Sequence of chain 2.A:
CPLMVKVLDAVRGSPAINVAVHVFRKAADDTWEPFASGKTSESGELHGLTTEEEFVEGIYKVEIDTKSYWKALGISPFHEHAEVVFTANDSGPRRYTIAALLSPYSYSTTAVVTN

A protein and the small-molecule ligand that binds it are described below.
Small molecule (SMILES): O=C(O)c1ccc2nc(-c3cc(Cl)cc(Cl)c3)oc2c1

Binding-site contacts:
Ligand atom CAF contacts residue 3MI1 of chain 2.C at 0.3 Å.
Ligand atom OAL contacts residue ALA99 of chain 1.A at 3.1 Å.
Ligand atom CAP contacts residue LYS6 of chain 2.A at 3.3 Å.
Ligand atom CAE contacts residue 3MI1 of chain 2.C at 0.2 Å.
Ligand atom CAQ contacts residue 3MI1 of chain 2.C at 0.5 Å.
Ligand atom CAM contacts residue 3MI1 of chain 2.C at 1.5 Å.
Ligand atom OAL contacts residue 3MI1 of chain 2.C at 0.8 Å (h-bond).
Ligand atom CLD contacts residue THR110 of chain 1.A at 3.7 Å.
Ligand atom CAE contacts residue LYS6 of chain 1.A at 3.3 Å.
Ligand atom CAO contacts residue 3MI1 of chain 2.C at 0.4 Å.
Ligand atom CAJ contacts residue 3MI1 of chain 2.C at 0.3 Å.
Ligand atom CAT contacts residue 3MI1 of chain 2.C at 0.5 Å.
Ligand atom CAP contacts residue LYS6 of chain 1.A at 3.8 Å.
Ligand atom CAR contacts residue 3MI1 of chain 2.C at 0.6 Å.
Ligand atom NAK contacts residue LEU8 of chain 1.A at 3.6 Å.
Ligand atom CLC contacts residue SER108 of chain 2.A at 3.4 Å.
Ligand atom CLC contacts residue THR109 of chain 2.A at 3.7 Å.
Ligand atom CLD contacts residue 3MI1 of chain 2.C at 0.7 Å.
Ligand atom OAA contacts residue 3MI1 of chain 2.C at 2.3 Å.
Ligand atom OAB contacts residue 3MI1 of chain 2.C at 1.2 Å (h-bond).
Ligand atom CAF contacts residue LYS6 of chain 1.A at 3.5 Å.
Ligand atom CAE contacts residue LYS6 of chain 2.A at 3.8 Å.
Ligand atom CLD contacts residue THR109 of chain 1.A at 3.5 Å.
Ligand atom CAG contacts residue 3MI1 of chain 2.C at 0.4 Å.
Ligand atom CAI contacts residue 3MI1 of chain 2.C at 0.4 Å.
Ligand atom CAJ contacts residue LYS6 of chain 2.A at 3.4 Å.
Ligand atom CLC contacts residue 3MI1 of chain 2.C at 0.7 Å.
Ligand atom CAG contacts residue LEU101 of chain 2.A at 3.7 Å (hydrophobic).
Ligand atom NAK contacts residue 3MI1 of chain 2.C at 0.7 Å.
Ligand atom CLD contacts residue LEU101 of chain 2.A at 3.7 Å.
Ligand atom CLD contacts residue SER108 of chain 1.A at 3.4 Å.
Ligand atom OAB contacts residue LYS6 of chain 1.A at 3.6 Å.
Ligand atom CAN contacts residue 3MI1 of chain 2.C at 0.4 Å.
Ligand atom CAS contacts residue 3MI1 of chain 2.C at 0.5 Å.
Ligand atom CAH contacts residue 3MI1 of chain 2.C at 0.4 Å.
Ligand atom CAM contacts residue LYS6 of chain 2.A at 3.4 Å.
Ligand atom OAA contacts residue LYS6 of chain 2.A at 3.3 Å (salt-bridge).
Ligand atom NAK contacts residue ALA99 of chain 2.A at 3.8 Å.
Ligand atom CAP contacts residue 3MI1 of chain 2.C at 0.2 Å.
Ligand atom OAL contacts residue LEU8 of chain 2.A at 3.3 Å.

Sequence of chain 1.A:
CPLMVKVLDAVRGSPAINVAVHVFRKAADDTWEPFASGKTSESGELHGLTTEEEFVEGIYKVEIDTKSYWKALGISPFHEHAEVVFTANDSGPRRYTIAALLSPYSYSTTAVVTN